The small molecule below binds the protein below.
Small molecule (SMILES): O=C(NCCOP(=O)(O)O)c1ccc(OC(F)(F)F)cc1

Binding-site contacts:
Ligand atom O19 contacts residue PLP1 of chain 1.F at 3.5 Å.
Ligand atom O21 contacts residue HIS115 of chain 1.B at 2.9 Å (h-bond).
Ligand atom O20 contacts residue GLY111 of chain 1.B at 2.9 Å (h-bond).
Ligand atom C4 contacts residue THR190 of chain 1.B at 3.7 Å.
Ligand atom O19 contacts residue LYS87 of chain 1.B at 3.2 Å (salt-bridge).
Ligand atom O21 contacts residue GLY111 of chain 1.B at 3.4 Å (h-bond).
Ligand atom C6 contacts residue CYS170 of chain 1.B at 3.5 Å (hydrophobic).
Ligand atom F11 contacts residue PHE280 of chain 1.B at 3.5 Å.
Ligand atom C2 contacts residue PHE306 of chain 1.B at 3.7 Å (hydrophobic).
Ligand atom C1 contacts residue LEU188 of chain 1.B at 3.7 Å (hydrophobic).
Ligand atom F10 contacts residue LEU174 of chain 1.B at 3.4 Å.
Ligand atom C16 contacts residue GLU109 of chain 1.B at 3.7 Å.
Ligand atom O14 contacts residue PHE306 of chain 1.B at 3.8 Å.
Ligand atom O14 contacts residue THR190 of chain 1.B at 3.4 Å.
Ligand atom C6 contacts residue TYR186 of chain 1.B at 3.4 Å (hydrophobic).
Ligand atom O21 contacts residue GLN114 of chain 1.B at 3.3 Å (h-bond).
Ligand atom O7 contacts residue GLY193 of chain 1.B at 3.5 Å.
Ligand atom N13 contacts residue GLU109 of chain 1.B at 2.8 Å (salt-bridge).
Ligand atom C15 contacts residue GLU109 of chain 1.B at 3.7 Å.
Ligand atom C12 contacts residue THR190 of chain 1.B at 3.5 Å.
Ligand atom C3 contacts residue PHE306 of chain 1.B at 3.4 Å (hydrophobic).
Ligand atom C5 contacts residue CYS170 of chain 1.B at 3.4 Å (hydrophobic).
Ligand atom O7 contacts residue PHE280 of chain 1.B at 3.6 Å.
Ligand atom P18 contacts residue GLY111 of chain 1.B at 3.7 Å.
Ligand atom O20 contacts residue ALA112 of chain 1.B at 2.9 Å (h-bond).
Ligand atom O21 contacts residue GLY113 of chain 1.B at 3.5 Å (h-bond).
Ligand atom C5 contacts residue LEU188 of chain 1.B at 3.5 Å (hydrophobic).
Ligand atom O21 contacts residue THR110 of chain 1.B at 2.4 Å (h-bond).
Ligand atom F9 contacts residue TYR186 of chain 1.B at 3.1 Å.
Ligand atom C12 contacts residue GLU109 of chain 1.B at 3.8 Å.
Ligand atom F10 contacts residue PHE280 of chain 1.B at 2.9 Å.
Ligand atom F9 contacts residue LEU188 of chain 1.B at 3.6 Å.
Ligand atom P18 contacts residue THR110 of chain 1.B at 3.8 Å.
Ligand atom C6 contacts residue LEU188 of chain 1.B at 3.4 Å (hydrophobic).
Ligand atom C3 contacts residue THR190 of chain 1.B at 3.5 Å.
Ligand atom F11 contacts residue CYS170 of chain 1.B at 3.3 Å.
Ligand atom C5 contacts residue GLU109 of chain 1.B at 3.1 Å.
Ligand atom O19 contacts residue GLN114 of chain 1.B at 3.7 Å.
Ligand atom F9 contacts residue LEU174 of chain 1.B at 3.8 Å.
Ligand atom O17 contacts residue HIS115 of chain 1.B at 3.4 Å.

Sequence of chain 1.B:
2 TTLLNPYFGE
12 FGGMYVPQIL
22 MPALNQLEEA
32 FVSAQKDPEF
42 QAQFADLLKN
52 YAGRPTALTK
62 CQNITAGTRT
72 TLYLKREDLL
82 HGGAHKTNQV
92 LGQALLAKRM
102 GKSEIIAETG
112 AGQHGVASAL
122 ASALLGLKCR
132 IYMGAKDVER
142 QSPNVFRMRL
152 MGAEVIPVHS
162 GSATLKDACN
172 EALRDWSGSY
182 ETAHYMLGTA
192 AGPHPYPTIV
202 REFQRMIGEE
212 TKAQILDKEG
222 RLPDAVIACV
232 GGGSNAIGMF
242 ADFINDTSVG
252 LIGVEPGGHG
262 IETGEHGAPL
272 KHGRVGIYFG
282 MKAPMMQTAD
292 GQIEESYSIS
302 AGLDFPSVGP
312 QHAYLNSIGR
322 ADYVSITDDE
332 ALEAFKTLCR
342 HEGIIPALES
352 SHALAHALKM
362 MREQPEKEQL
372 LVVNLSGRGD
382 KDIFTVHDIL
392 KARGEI